Sequence of chain 1.C:
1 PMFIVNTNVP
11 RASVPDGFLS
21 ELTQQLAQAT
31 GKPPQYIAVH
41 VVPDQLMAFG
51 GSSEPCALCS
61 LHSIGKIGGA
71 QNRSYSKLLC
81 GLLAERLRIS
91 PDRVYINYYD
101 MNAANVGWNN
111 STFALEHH

Binding-site contacts:
Ligand atom CAI contacts residue ILE64 of chain 1.A at 3.9 Å (hydrophobic).
Ligand atom CAD contacts residue PRO1 of chain 1.A at 2.5 Å (hydrophobic).
Ligand atom CAP contacts residue HIS62 of chain 1.A at 3.9 Å.
Ligand atom CAR contacts residue VAL106 of chain 1.A at 3.8 Å (hydrophobic).
Ligand atom CAC contacts residue PRO1 of chain 1.A at 2.8 Å (hydrophobic).
Ligand atom FAS contacts residue PRO1 of chain 1.A at 2.9 Å.
Ligand atom CAI contacts residue TYR36 of chain 1.A at 3.5 Å (hydrophobic).
Ligand atom CAJ contacts residue PHE113 of chain 1.A at 3.4 Å (hydrophobic).
Ligand atom CAB contacts residue PRO1 of chain 1.A at 1.5 Å (hydrophobic).
Ligand atom CAH contacts residue PRO1 of chain 1.A at 3.5 Å (hydrophobic).
Ligand atom CAF contacts residue TYR95 of chain 1.C at 3.3 Å (hydrophobic).
Ligand atom CAE contacts residue LYS32 of chain 1.A at 3.8 Å.
Ligand atom CAJ contacts residue TYR36 of chain 1.A at 3.7 Å (hydrophobic).
Ligand atom OAK contacts residue PRO1 of chain 1.A at 2.5 Å (h-bond).
Ligand atom CAH contacts residue TYR95 of chain 1.C at 3.4 Å (hydrophobic).
Ligand atom NAG contacts residue ILE64 of chain 1.A at 3.7 Å.
Ligand atom NAG contacts residue LYS32 of chain 1.A at 2.8 Å (salt-bridge).
Ligand atom OAK contacts residue LYS32 of chain 1.A at 3.1 Å (salt-bridge).
Ligand atom CAC contacts residue LYS32 of chain 1.A at 3.9 Å.
Ligand atom OAK contacts residue ILE64 of chain 1.A at 3.7 Å.
Ligand atom FAS contacts residue ILE64 of chain 1.A at 3.0 Å.
Ligand atom CAB contacts residue TYR36 of chain 1.A at 3.9 Å (hydrophobic).
Ligand atom FAS contacts residue SER63 of chain 1.A at 3.1 Å.
Ligand atom CAN contacts residue TYR95 of chain 1.C at 3.6 Å (hydrophobic).
Ligand atom CAL contacts residue PRO1 of chain 1.A at 3.0 Å (hydrophobic).
Ligand atom CAO contacts residue TYR36 of chain 1.A at 3.5 Å (hydrophobic).
Ligand atom CAR contacts residue ASN97 of chain 1.C at 3.3 Å.
Ligand atom CAE contacts residue TYR36 of chain 1.A at 3.8 Å (hydrophobic).
Ligand atom CAE contacts residue ILE64 of chain 1.A at 3.7 Å (hydrophobic).
Ligand atom CAM contacts residue LYS32 of chain 1.A at 3.5 Å.
Ligand atom OAK contacts residue SER63 of chain 1.A at 4.0 Å.
Ligand atom CAN contacts residue MET2 of chain 1.A at 3.5 Å (hydrophobic).
Ligand atom CAQ contacts residue TYR36 of chain 1.A at 3.9 Å (hydrophobic).
Ligand atom CAL contacts residue HIS62 of chain 1.A at 3.8 Å.
Ligand atom CAD contacts residue MET2 of chain 1.A at 3.9 Å (hydrophobic).
Ligand atom CAA contacts residue PRO1 of chain 1.A at 2.5 Å (hydrophobic).
Ligand atom CAH contacts residue MET2 of chain 1.A at 3.6 Å (hydrophobic).
Ligand atom CAO contacts residue PHE113 of chain 1.A at 3.9 Å (hydrophobic).
Ligand atom FAS contacts residue HIS62 of chain 1.A at 3.8 Å.
Ligand atom CAF contacts residue PRO1 of chain 1.A at 3.7 Å (hydrophobic).

The small molecule below binds the protein below.
Small molecule (SMILES): Oc1c(Cc2ccccc2F)ccc2cccnc12

Sequence of chain 1.A:
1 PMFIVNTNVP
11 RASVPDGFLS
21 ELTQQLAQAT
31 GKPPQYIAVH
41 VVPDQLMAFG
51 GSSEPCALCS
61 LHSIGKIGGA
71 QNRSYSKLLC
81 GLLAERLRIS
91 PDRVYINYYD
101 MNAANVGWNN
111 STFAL